The protein below binds the small molecule below.
Small molecule (SMILES): CC(=O)N[C@@H]1[C@@H](O)[C@H](O)[C@@H](CO)O[C@H]1O

Sequence of chain 1.E:
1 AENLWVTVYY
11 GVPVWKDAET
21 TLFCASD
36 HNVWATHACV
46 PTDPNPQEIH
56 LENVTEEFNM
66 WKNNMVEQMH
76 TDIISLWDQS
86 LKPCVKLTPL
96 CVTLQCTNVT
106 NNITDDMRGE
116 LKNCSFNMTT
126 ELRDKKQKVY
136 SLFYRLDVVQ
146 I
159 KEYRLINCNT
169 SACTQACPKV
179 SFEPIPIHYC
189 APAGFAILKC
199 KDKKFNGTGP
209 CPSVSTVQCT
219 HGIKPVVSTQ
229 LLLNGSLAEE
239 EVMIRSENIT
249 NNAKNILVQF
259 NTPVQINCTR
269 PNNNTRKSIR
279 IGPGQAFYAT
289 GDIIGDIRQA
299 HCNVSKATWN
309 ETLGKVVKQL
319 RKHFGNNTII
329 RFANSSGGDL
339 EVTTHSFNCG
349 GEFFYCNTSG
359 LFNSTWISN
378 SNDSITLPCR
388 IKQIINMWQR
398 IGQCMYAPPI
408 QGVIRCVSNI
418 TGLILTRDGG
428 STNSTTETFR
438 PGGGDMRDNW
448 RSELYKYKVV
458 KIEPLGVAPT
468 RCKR

Binding-site contacts:
Ligand atom C5 contacts residue ASN361 of chain 1.E at 3.7 Å.
Ligand atom C8 contacts residue ASN361 of chain 1.E at 4.3 Å.
Ligand atom O5 contacts residue ASN361 of chain 1.E at 2.4 Å (h-bond).
Ligand atom C7 contacts residue SER357 of chain 1.E at 4.0 Å.
Ligand atom C8 contacts residue GLY358 of chain 1.E at 4.4 Å.
Ligand atom O3 contacts residue NAG2 of chain 1.LA at 4.1 Å.
Ligand atom C1 contacts residue ASN361 of chain 1.E at 1.4 Å.
Ligand atom C7 contacts residue NAG2 of chain 1.LA at 4.2 Å.
Ligand atom O7 contacts residue SER357 of chain 1.E at 3.8 Å.
Ligand atom O7 contacts residue ASN361 of chain 1.E at 3.0 Å (h-bond).
Ligand atom C7 contacts residue ASN361 of chain 1.E at 3.1 Å.
Ligand atom C3 contacts residue NAG2 of chain 1.LA at 4.4 Å.
Ligand atom N2 contacts residue NAG2 of chain 1.LA at 3.6 Å.
Ligand atom C3 contacts residue ASN361 of chain 1.E at 3.8 Å.
Ligand atom C8 contacts residue NAG2 of chain 1.LA at 3.8 Å.
Ligand atom C8 contacts residue NAG1 of chain 1.LA at 3.5 Å.
Ligand atom O7 contacts residue GLY358 of chain 1.E at 3.7 Å.
Ligand atom N2 contacts residue ASN361 of chain 1.E at 2.8 Å (h-bond).
Ligand atom C4 contacts residue ASN361 of chain 1.E at 4.2 Å.
Ligand atom C8 contacts residue SER357 of chain 1.E at 3.9 Å.
Ligand atom C2 contacts residue ASN361 of chain 1.E at 2.4 Å.